This protein binds this small molecule.
Small molecule (SMILES): CC(C)=CCC/C(C)=C/CC/C(C)=C/CO[P](=O)(O)OP(=O)(O)O

Sequence of chain 1.A:
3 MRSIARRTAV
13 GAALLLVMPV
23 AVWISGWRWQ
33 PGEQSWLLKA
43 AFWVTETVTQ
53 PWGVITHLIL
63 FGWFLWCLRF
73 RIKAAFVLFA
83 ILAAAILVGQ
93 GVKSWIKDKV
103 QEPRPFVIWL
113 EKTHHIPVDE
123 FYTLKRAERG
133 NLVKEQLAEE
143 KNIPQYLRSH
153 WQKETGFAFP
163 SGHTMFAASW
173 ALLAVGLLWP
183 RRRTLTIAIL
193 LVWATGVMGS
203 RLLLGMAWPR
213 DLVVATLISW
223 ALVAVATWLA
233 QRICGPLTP

Binding-site contacts:
Ligand atom PB contacts residue GLY164 of chain 1.A at 3.4 Å.
Ligand atom O1B contacts residue SER163 of chain 1.A at 2.7 Å (h-bond).
Ligand atom O1B contacts residue GLY164 of chain 1.A at 3.1 Å (h-bond).
Ligand atom O3B contacts residue GLY164 of chain 1.A at 3.8 Å.
Ligand atom C7 contacts residue GLN52 of chain 1.A at 3.9 Å.
Ligand atom O3B contacts residue ARG106 of chain 1.A at 3.5 Å (salt-bridge).
Ligand atom O3B contacts residue LYS99 of chain 1.A at 3.4 Å (salt-bridge).
Ligand atom O1 contacts residue HIS165 of chain 1.A at 3.7 Å.
Ligand atom O1A contacts residue GLU156 of chain 1.A at 3.5 Å.
Ligand atom C5 contacts residue GLN52 of chain 1.A at 3.8 Å.
Ligand atom O3A contacts residue LYS99 of chain 1.A at 3.6 Å (salt-bridge).
Ligand atom C13 contacts residue HIS59 of chain 1.A at 3.7 Å.
Ligand atom C15 contacts residue LEU89 of chain 1.A at 3.7 Å (hydrophobic).
Ligand atom O3A contacts residue GLY164 of chain 1.A at 3.0 Å (h-bond).
Ligand atom O3B contacts residue PRO162 of chain 1.A at 3.9 Å.
Ligand atom O2A contacts residue LYS95 of chain 1.A at 3.6 Å.
Ligand atom C6 contacts residue GLN92 of chain 1.A at 3.8 Å.
Ligand atom C1 contacts residue GLU156 of chain 1.A at 3.8 Å.
Ligand atom PB contacts residue SER163 of chain 1.A at 3.5 Å.
Ligand atom C14 contacts residue HIS59 of chain 1.A at 3.5 Å.
Ligand atom C14 contacts residue VAL56 of chain 1.A at 3.9 Å (hydrophobic).
Ligand atom C10 contacts residue GLN52 of chain 1.A at 3.8 Å.
Ligand atom O3B contacts residue ALA160 of chain 1.A at 3.5 Å (h-bond).
Ligand atom O3B contacts residue SER163 of chain 1.A at 3.2 Å (h-bond).
Ligand atom O1A contacts residue ARG106 of chain 1.A at 2.9 Å (salt-bridge).
Ligand atom C4 contacts residue THR51 of chain 1.A at 3.6 Å.
Ligand atom C8 contacts residue GLN52 of chain 1.A at 3.9 Å.
Ligand atom O1B contacts residue HIS165 of chain 1.A at 3.1 Å (h-bond).
Ligand atom O2B contacts residue ARG106 of chain 1.A at 3.0 Å (salt-bridge).
Ligand atom C5 contacts residue VAL50 of chain 1.A at 3.8 Å (hydrophobic).
Ligand atom C10 contacts residue GLN92 of chain 1.A at 3.8 Å.
Ligand atom O2B contacts residue ARG203 of chain 1.A at 2.7 Å (salt-bridge).
Ligand atom O2B contacts residue HIS165 of chain 1.A at 3.4 Å (h-bond).
Ligand atom C11 contacts residue ILE88 of chain 1.A at 3.6 Å (hydrophobic).
Ligand atom C12 contacts residue VAL56 of chain 1.A at 3.9 Å (hydrophobic).
Ligand atom C12 contacts residue HIS59 of chain 1.A at 3.9 Å.
Ligand atom O1B contacts residue ARG203 of chain 1.A at 3.4 Å.
Ligand atom PB contacts residue HIS165 of chain 1.A at 3.7 Å.
Ligand atom O2A contacts residue LYS99 of chain 1.A at 3.3 Å.
Ligand atom PB contacts residue ARG106 of chain 1.A at 3.7 Å.